This small molecule binds to this protein.
Small molecule (SMILES): CC(C)[C@H](N)C(=O)O

Sequence of chain 1.A:
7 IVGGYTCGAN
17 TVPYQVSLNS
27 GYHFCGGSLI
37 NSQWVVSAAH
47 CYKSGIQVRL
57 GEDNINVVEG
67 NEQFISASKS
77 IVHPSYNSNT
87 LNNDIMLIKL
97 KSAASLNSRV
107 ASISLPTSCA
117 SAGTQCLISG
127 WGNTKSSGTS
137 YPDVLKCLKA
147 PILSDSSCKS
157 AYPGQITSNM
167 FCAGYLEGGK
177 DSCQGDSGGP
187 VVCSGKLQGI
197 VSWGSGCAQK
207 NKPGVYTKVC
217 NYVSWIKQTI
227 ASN

Binding-site contacts:
Ligand atom CG1 contacts residue GLY175 of chain 1.A at 3.4 Å.
Ligand atom O contacts residue ILE1 of chain 1.C at 3.8 Å.
Ligand atom N contacts residue ASN129 of chain 1.A at 3.9 Å.
Ligand atom O contacts residue ASP177 of chain 1.A at 3.0 Å (salt-bridge).
Ligand atom OXT contacts residue VAL8 of chain 1.A at 4.0 Å.
Ligand atom CB contacts residue ALA204 of chain 1.A at 4.0 Å (hydrophobic).
Ligand atom CG1 contacts residue SER132 of chain 1.A at 3.3 Å.
Ligand atom CB contacts residue ILE1 of chain 1.C at 3.7 Å (hydrophobic).
Ligand atom CA contacts residue THR130 of chain 1.A at 3.7 Å.
Ligand atom CA contacts residue ILE1 of chain 1.C at 2.5 Å (hydrophobic).
Ligand atom OXT contacts residue GLY175 of chain 1.A at 3.9 Å.
Ligand atom O contacts residue LEU144 of chain 1.A at 4.0 Å.
Ligand atom CG2 contacts residue ALA204 of chain 1.A at 4.0 Å (hydrophobic).
Ligand atom CB contacts residue THR130 of chain 1.A at 4.2 Å.
Ligand atom O contacts residue GLY175 of chain 1.A at 3.7 Å.
Ligand atom CG2 contacts residue CYS179 of chain 1.A at 4.2 Å (hydrophobic).
Ligand atom CG1 contacts residue THR130 of chain 1.A at 3.8 Å.
Ligand atom CB contacts residue ASP177 of chain 1.A at 3.9 Å.
Ligand atom CG2 contacts residue LYS131 of chain 1.A at 4.1 Å.
Ligand atom CB contacts residue GLY175 of chain 1.A at 4.2 Å.
Ligand atom O contacts residue LYS176 of chain 1.A at 3.2 Å.
Ligand atom O contacts residue GLY9 of chain 1.A at 3.4 Å.
Ligand atom CG2 contacts residue ASN129 of chain 1.A at 4.0 Å.
Ligand atom CG2 contacts residue THR130 of chain 1.A at 4.2 Å.
Ligand atom CA contacts residue ASP177 of chain 1.A at 3.8 Å.
Ligand atom C contacts residue GLY9 of chain 1.A at 3.7 Å.
Ligand atom C contacts residue ILE1 of chain 1.C at 3.4 Å (hydrophobic).
Ligand atom N contacts residue ASP177 of chain 1.A at 2.8 Å (salt-bridge).
Ligand atom C contacts residue LYS176 of chain 1.A at 4.1 Å.
Ligand atom CG2 contacts residue ASP177 of chain 1.A at 4.2 Å.
Ligand atom CG2 contacts residue ILE1 of chain 1.C at 4.0 Å (hydrophobic).
Ligand atom C contacts residue GLY10 of chain 1.A at 3.4 Å.
Ligand atom N contacts residue ILE1 of chain 1.C at 1.4 Å.
Ligand atom OXT contacts residue GLY9 of chain 1.A at 3.0 Å (h-bond).
Ligand atom C contacts residue ASP177 of chain 1.A at 4.0 Å.
Ligand atom OXT contacts residue GLY10 of chain 1.A at 2.8 Å (h-bond).
Ligand atom C contacts residue GLY175 of chain 1.A at 3.7 Å.
Ligand atom O contacts residue GLY10 of chain 1.A at 3.2 Å (h-bond).
Ligand atom CG1 contacts residue ALA204 of chain 1.A at 3.9 Å (hydrophobic).
Ligand atom OXT contacts residue ILE1 of chain 1.C at 4.0 Å.